Binding-site contacts:
Ligand atom C7 contacts residue ARG465 of chain 1.A at 3.8 Å.
Ligand atom C5 contacts residue ASN485 of chain 1.A at 3.5 Å.
Ligand atom O7 contacts residue ARG465 of chain 1.A at 3.5 Å.
Ligand atom C8 contacts residue ARG465 of chain 1.A at 4.1 Å.
Ligand atom C4 contacts residue ASN485 of chain 1.A at 4.4 Å.
Ligand atom O7 contacts residue ASN485 of chain 1.A at 3.6 Å.
Ligand atom C7 contacts residue GLU482 of chain 1.A at 4.2 Å.
Ligand atom N2 contacts residue ASN485 of chain 1.A at 3.0 Å (h-bond).
Ligand atom C3 contacts residue ASN485 of chain 1.A at 3.8 Å.
Ligand atom C7 contacts residue ASN485 of chain 1.A at 3.5 Å.
Ligand atom N2 contacts residue ARG465 of chain 1.A at 4.3 Å.
Ligand atom C5 contacts residue ASN485 of chain 1.A at 3.7 Å.
Ligand atom O5 contacts residue ASN485 of chain 1.A at 4.5 Å.
Ligand atom C2 contacts residue ASN485 of chain 1.A at 2.5 Å.
Ligand atom O7 contacts residue SER466 of chain 1.A at 4.2 Å.
Ligand atom C1 contacts residue ASN485 of chain 1.A at 1.5 Å.
Ligand atom O5 contacts residue ASN485 of chain 1.A at 2.4 Å (h-bond).
Ligand atom C6 contacts residue ASN485 of chain 1.A at 3.3 Å.
Ligand atom C8 contacts residue LYS469 of chain 1.A at 3.6 Å.
Ligand atom N2 contacts residue GLU482 of chain 1.A at 4.4 Å.
Ligand atom C4 contacts residue ASN485 of chain 1.A at 4.3 Å.
Ligand atom O3 contacts residue ARG465 of chain 1.A at 3.3 Å (salt-bridge).
Ligand atom C8 contacts residue GLU482 of chain 1.A at 3.6 Å.

The small molecule below binds the protein below.
Small molecule (SMILES): CC(=O)N[C@H]1CO[C@H](CO[C@@H]2O[C@@H](C)[C@@H](O)[C@@H](O)[C@@H]2O)[C@@H](O)[C@@H]1O

Sequence of chain 1.A:
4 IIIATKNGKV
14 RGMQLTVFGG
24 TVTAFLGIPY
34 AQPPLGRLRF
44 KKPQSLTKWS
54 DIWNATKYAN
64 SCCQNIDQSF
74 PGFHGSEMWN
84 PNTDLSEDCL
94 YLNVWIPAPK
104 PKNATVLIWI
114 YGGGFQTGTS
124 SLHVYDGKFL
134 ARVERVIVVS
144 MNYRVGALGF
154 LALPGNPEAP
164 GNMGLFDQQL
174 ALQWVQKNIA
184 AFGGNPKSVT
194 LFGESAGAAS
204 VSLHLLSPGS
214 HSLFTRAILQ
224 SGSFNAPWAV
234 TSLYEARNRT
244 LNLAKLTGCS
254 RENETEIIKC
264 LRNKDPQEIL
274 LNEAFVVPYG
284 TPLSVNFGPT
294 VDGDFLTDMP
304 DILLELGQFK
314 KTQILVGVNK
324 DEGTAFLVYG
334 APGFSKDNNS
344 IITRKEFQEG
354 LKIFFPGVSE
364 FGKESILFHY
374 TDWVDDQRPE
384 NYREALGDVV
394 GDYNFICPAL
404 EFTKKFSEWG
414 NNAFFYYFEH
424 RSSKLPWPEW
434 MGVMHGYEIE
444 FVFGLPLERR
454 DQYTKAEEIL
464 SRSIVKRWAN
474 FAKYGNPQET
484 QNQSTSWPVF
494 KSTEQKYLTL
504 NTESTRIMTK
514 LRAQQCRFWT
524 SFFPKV